Binding-site contacts:
Ligand atom O5 contacts residue ASN138 of chain 1.A at 2.5 Å (h-bond).
Ligand atom O5 contacts residue GLY149 of chain 1.A at 4.5 Å.
Ligand atom C2 contacts residue ASN138 of chain 1.A at 2.5 Å.
Ligand atom C4 contacts residue ASN138 of chain 1.A at 4.4 Å.
Ligand atom O7 contacts residue ASN138 of chain 1.A at 3.6 Å.
Ligand atom O7 contacts residue THR140 of chain 1.A at 4.3 Å.
Ligand atom N2 contacts residue ASN138 of chain 1.A at 2.9 Å (h-bond).
Ligand atom C8 contacts residue ASN138 of chain 1.A at 4.2 Å.
Ligand atom C3 contacts residue ASN138 of chain 1.A at 3.9 Å.
Ligand atom C7 contacts residue ASN138 of chain 1.A at 3.4 Å.
Ligand atom C5 contacts residue ASN138 of chain 1.A at 3.8 Å.
Ligand atom C1 contacts residue ASN138 of chain 1.A at 1.5 Å.

Sequence of chain 1.A:
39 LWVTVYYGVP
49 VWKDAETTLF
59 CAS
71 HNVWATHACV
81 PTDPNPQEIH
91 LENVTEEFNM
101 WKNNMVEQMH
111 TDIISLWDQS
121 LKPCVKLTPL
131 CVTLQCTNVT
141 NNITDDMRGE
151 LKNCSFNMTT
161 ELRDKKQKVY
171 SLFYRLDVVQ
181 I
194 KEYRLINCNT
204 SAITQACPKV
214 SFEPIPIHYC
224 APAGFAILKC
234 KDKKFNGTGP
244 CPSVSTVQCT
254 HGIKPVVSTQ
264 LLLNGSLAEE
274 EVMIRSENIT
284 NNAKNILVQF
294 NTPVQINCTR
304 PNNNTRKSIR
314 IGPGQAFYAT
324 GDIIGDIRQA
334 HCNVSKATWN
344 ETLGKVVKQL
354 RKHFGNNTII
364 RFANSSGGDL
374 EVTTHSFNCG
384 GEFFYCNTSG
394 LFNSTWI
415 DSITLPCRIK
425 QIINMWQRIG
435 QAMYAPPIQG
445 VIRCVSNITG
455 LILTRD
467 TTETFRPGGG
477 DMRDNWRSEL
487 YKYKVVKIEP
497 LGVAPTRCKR

The small molecule below binds the protein below.
Small molecule (SMILES): CC(=O)N[C@@H]1[C@@H](O)[C@H](O)[C@@H](CO)O[C@H]1O